Sequence of chain 1.B:
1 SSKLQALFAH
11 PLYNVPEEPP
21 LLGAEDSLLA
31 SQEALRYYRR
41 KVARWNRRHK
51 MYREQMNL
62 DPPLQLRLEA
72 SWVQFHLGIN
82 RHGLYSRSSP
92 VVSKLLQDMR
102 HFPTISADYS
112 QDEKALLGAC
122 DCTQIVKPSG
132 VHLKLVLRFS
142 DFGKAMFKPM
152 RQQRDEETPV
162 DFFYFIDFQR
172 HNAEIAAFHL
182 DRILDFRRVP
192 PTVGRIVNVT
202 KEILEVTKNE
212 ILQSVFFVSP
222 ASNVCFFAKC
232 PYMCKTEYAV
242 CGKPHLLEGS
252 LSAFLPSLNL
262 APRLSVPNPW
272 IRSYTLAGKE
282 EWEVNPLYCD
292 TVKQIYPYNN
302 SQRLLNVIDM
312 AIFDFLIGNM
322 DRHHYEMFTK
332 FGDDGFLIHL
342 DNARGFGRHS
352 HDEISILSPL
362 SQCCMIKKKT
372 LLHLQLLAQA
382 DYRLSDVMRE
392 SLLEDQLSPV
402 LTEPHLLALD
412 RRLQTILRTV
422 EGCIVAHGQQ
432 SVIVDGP

Binding-site contacts:
Ligand atom N2 contacts residue ASN300 of chain 1.B at 3.7 Å.
Ligand atom C5 contacts residue TYR297 of chain 1.B at 4.0 Å (hydrophobic).
Ligand atom C1 contacts residue ASN300 of chain 1.B at 1.5 Å.
Ligand atom O7 contacts residue ASN300 of chain 1.B at 3.8 Å.
Ligand atom O7 contacts residue ASN301 of chain 1.B at 4.3 Å.
Ligand atom C8 contacts residue ASN301 of chain 1.B at 3.6 Å.
Ligand atom C6 contacts residue TYR297 of chain 1.B at 4.1 Å (hydrophobic).
Ligand atom C2 contacts residue ASN300 of chain 1.B at 2.9 Å.
Ligand atom C1 contacts residue ASN301 of chain 1.B at 4.4 Å.
Ligand atom C3 contacts residue ASN300 of chain 1.B at 3.9 Å.
Ligand atom C7 contacts residue ASN301 of chain 1.B at 3.9 Å.
Ligand atom C4 contacts residue ASN300 of chain 1.B at 3.9 Å.
Ligand atom C6 contacts residue ASN300 of chain 1.B at 3.8 Å.
Ligand atom C7 contacts residue ASN300 of chain 1.B at 4.1 Å.
Ligand atom O6 contacts residue TYR297 of chain 1.B at 4.2 Å.
Ligand atom O5 contacts residue ASN300 of chain 1.B at 1.6 Å (h-bond).
Ligand atom N2 contacts residue ASN301 of chain 1.B at 4.2 Å.
Ligand atom O5 contacts residue TYR297 of chain 1.B at 4.4 Å.
Ligand atom C5 contacts residue ASN300 of chain 1.B at 3.0 Å.

A small-molecule ligand and the protein it binds are described below.
Small molecule (SMILES): CC(=O)N[C@@H]1[C@@H](O)[C@H](O)[C@@H](CO)O[C@H]1O